This protein binds this small molecule.
Small molecule (SMILES): Cc1ccc(Cn2c(=O)c(=O)[nH]c3ccccc32)cc1

Sequence of chain 4.A:
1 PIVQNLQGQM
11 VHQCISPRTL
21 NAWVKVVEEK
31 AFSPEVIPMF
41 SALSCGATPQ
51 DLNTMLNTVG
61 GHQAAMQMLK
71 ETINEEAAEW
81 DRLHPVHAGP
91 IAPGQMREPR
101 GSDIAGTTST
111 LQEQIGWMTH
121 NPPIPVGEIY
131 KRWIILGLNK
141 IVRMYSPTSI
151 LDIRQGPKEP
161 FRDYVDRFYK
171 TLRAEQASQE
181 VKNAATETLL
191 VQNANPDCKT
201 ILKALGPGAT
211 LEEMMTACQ

Binding-site contacts:
Ligand atom C20 contacts residue ASN53 of chain 2.A at 3.8 Å.
Ligand atom C03 contacts residue ASN74 of chain 2.A at 2.9 Å.
Ligand atom N09 contacts residue TYR130 of chain 2.A at 3.6 Å (h-bond).
Ligand atom N14 contacts residue ASN57 of chain 2.A at 2.5 Å (h-bond).
Ligand atom C16 contacts residue LYS70 of chain 2.A at 4.0 Å.
Ligand atom C15 contacts residue ASN57 of chain 2.A at 3.3 Å.
Ligand atom C04 contacts residue EDO1 of chain 2.C at 3.7 Å.
Ligand atom O11 contacts residue THR107 of chain 2.A at 3.7 Å.
Ligand atom C17 contacts residue LYS70 of chain 2.A at 4.0 Å.
Ligand atom O11 contacts residue ASN53 of chain 2.A at 3.4 Å (h-bond).
Ligand atom C08 contacts residue EDO1 of chain 2.C at 3.9 Å.
Ligand atom C19 contacts residue ILE73 of chain 2.A at 3.5 Å (hydrophobic).
Ligand atom C18 contacts residue ILE73 of chain 2.A at 3.9 Å (hydrophobic).
Ligand atom C18 contacts residue LYS70 of chain 2.A at 3.3 Å.
Ligand atom C05 contacts residue EDO1 of chain 2.C at 3.5 Å.
Ligand atom O11 contacts residue ALA105 of chain 2.A at 4.0 Å.
Ligand atom C03 contacts residue LYS70 of chain 2.A at 3.3 Å.
Ligand atom C16 contacts residue ASN57 of chain 2.A at 3.2 Å.
Ligand atom N14 contacts residue ASN53 of chain 2.A at 3.9 Å.
Ligand atom O13 contacts residue ASN57 of chain 2.A at 2.8 Å (h-bond).
Ligand atom C16 contacts residue LEU56 of chain 2.A at 3.8 Å (hydrophobic).
Ligand atom N09 contacts residue ASN53 of chain 2.A at 3.4 Å (h-bond).
Ligand atom C10 contacts residue ASN53 of chain 2.A at 3.3 Å.
Ligand atom C06 contacts residue EDO1 of chain 2.C at 3.7 Å.
Ligand atom C04 contacts residue ASN74 of chain 2.A at 3.7 Å.
Ligand atom C01 contacts residue GLN179 of chain 4.A at 3.4 Å.
Ligand atom C15 contacts residue ASN53 of chain 2.A at 4.0 Å.
Ligand atom C19 contacts residue LYS70 of chain 2.A at 3.4 Å.
Ligand atom C02 contacts residue ASN74 of chain 2.A at 3.5 Å.
Ligand atom C12 contacts residue ASN53 of chain 2.A at 3.6 Å.
Ligand atom C02 contacts residue LYS70 of chain 2.A at 4.0 Å.
Ligand atom C07 contacts residue GLN179 of chain 4.A at 4.0 Å.
Ligand atom C04 contacts residue ILE73 of chain 2.A at 3.6 Å (hydrophobic).
Ligand atom C17 contacts residue LEU56 of chain 2.A at 4.0 Å (hydrophobic).
Ligand atom C08 contacts residue TYR130 of chain 2.A at 3.2 Å (hydrophobic).
Ligand atom O13 contacts residue ASN53 of chain 2.A at 3.8 Å.
Ligand atom C01 contacts residue ASN74 of chain 2.A at 3.1 Å.
Ligand atom C12 contacts residue ASN57 of chain 2.A at 3.3 Å.
Ligand atom C20 contacts residue TYR130 of chain 2.A at 4.0 Å (hydrophobic).
Ligand atom C04 contacts residue LYS70 of chain 2.A at 3.8 Å.

Sequence of chain 2.A:
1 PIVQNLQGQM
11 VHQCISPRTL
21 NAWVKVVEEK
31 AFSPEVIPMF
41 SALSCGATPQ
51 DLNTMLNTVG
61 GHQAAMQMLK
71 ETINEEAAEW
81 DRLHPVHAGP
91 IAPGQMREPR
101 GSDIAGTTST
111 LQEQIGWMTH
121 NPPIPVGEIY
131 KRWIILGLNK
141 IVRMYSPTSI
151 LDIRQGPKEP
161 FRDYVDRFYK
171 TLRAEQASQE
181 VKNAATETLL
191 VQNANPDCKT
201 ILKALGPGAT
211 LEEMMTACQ